Sequence of chain 1.C:
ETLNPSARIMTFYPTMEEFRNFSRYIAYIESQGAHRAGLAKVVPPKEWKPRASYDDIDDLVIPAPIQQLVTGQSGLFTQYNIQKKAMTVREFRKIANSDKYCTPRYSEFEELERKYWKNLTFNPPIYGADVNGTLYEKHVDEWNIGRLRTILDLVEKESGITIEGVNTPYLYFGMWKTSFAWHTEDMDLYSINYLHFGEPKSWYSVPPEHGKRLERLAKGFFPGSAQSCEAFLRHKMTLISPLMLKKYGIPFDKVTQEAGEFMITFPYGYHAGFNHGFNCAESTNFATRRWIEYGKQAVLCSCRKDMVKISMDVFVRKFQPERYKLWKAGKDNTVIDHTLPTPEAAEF

Binding-site contacts:
Ligand atom CA contacts residue GLU170 of chain 1.C at 3.5 Å.
Ligand atom NH1 contacts residue GLU191 of chain 1.C at 3.5 Å (salt-bridge).
Ligand atom N contacts residue HIS241 of chain 1.C at 3.7 Å.
Ligand atom CB contacts residue GLU170 of chain 1.C at 3.3 Å.
Ligand atom CZ contacts residue SER289 of chain 1.C at 3.5 Å.
Ligand atom NH2 contacts residue THR290 of chain 1.C at 3.4 Å (h-bond).
Ligand atom N contacts residue ASP136 of chain 1.C at 3.3 Å (salt-bridge).
Ligand atom N contacts residue MET243 of chain 1.C at 3.6 Å.
Ligand atom NH2 contacts residue TYR176 of chain 1.C at 3.2 Å (h-bond).
Ligand atom O contacts residue TYR176 of chain 1.C at 2.9 Å (h-bond).
Ligand atom NH1 contacts residue TYR176 of chain 1.C at 3.6 Å (h-bond).
Ligand atom CZ contacts residue GLU170 of chain 1.C at 3.5 Å.
Ligand atom O contacts residue VAL314 of chain 1.C at 3.6 Å.
Ligand atom O contacts residue ASN87 of chain 1.C at 3.5 Å (h-bond).
Ligand atom NE contacts residue GLU170 of chain 1.C at 2.9 Å (salt-bridge).
Ligand atom CA contacts residue ASP136 of chain 1.C at 3.6 Å.
Ligand atom N contacts residue ASN87 of chain 1.C at 3.0 Å (h-bond).
Ligand atom NE contacts residue TYR176 of chain 1.C at 3.3 Å (h-bond).
Ligand atom O contacts residue ASN87 of chain 1.C at 3.1 Å (h-bond).
Ligand atom NH2 contacts residue ASN138 of chain 1.C at 3.4 Å (h-bond).
Ligand atom CZ contacts residue TYR176 of chain 1.C at 3.1 Å (hydrophobic).
Ligand atom NH1 contacts residue OGA1 of chain 1.Q at 3.6 Å.
Ligand atom O contacts residue LYS242 of chain 1.C at 3.4 Å (salt-bridge).
Ligand atom CB contacts residue TYR176 of chain 1.C at 3.7 Å (hydrophobic).
Ligand atom O contacts residue ILE169 of chain 1.C at 3.4 Å.
Ligand atom CA contacts residue ASP312 of chain 1.C at 3.4 Å.
Ligand atom OG1 contacts residue ASP136 of chain 1.C at 3.0 Å (salt-bridge).
Ligand atom NH1 contacts residue SER289 of chain 1.C at 2.9 Å (h-bond).
Ligand atom NH2 contacts residue ASP136 of chain 1.C at 3.5 Å (salt-bridge).
Ligand atom N contacts residue GLU170 of chain 1.C at 2.8 Å (salt-bridge).
Ligand atom NH2 contacts residue GLU170 of chain 1.C at 3.3 Å (salt-bridge).
Ligand atom NH2 contacts residue GLY171 of chain 1.C at 3.0 Å (h-bond).
Ligand atom CA contacts residue HIS241 of chain 1.C at 3.1 Å.
Ligand atom NH2 contacts residue SER289 of chain 1.C at 3.2 Å (h-bond).
Ligand atom O contacts residue LYS242 of chain 1.C at 2.9 Å (salt-bridge).
Ligand atom NE contacts residue TYR178 of chain 1.C at 3.6 Å.
Ligand atom CD contacts residue GLY171 of chain 1.C at 3.3 Å.
Ligand atom C contacts residue ASN87 of chain 1.C at 3.2 Å.
Ligand atom C contacts residue GLU170 of chain 1.C at 3.6 Å.
Ligand atom CG contacts residue TYR176 of chain 1.C at 3.7 Å (hydrophobic).

The small molecule below binds the protein below.
Small molecule (SMILES): CC(=O)N[C@@H](CCCN=C(N)N)C(=O)N[C@@H](CCCN=C(N)N)C(=O)N[C@@H](CO)C(=O)N[C@@H](CO)C(=O)NCC(N)=O